Sequence of chain 1.F:
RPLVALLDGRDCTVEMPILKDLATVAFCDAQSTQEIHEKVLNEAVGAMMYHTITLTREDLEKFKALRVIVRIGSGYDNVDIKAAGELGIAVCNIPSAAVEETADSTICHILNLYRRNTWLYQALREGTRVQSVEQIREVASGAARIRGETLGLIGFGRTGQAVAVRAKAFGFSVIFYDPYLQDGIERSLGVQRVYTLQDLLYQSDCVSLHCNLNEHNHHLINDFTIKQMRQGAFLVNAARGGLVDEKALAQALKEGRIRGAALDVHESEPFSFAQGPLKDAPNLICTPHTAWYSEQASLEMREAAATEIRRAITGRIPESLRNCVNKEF

A protein and the small-molecule ligand that binds it are described below.
Small molecule (SMILES): CSCCC(=O)C(=O)O

Binding-site contacts:
Ligand atom C2 contacts residue HIS308 of chain 1.F at 3.7 Å.
Ligand atom C5 contacts residue ARG90 of chain 1.F at 3.3 Å.
Ligand atom S1 contacts residue ILE91 of chain 1.F at 3.7 Å.
Ligand atom O5 contacts residue HIS308 of chain 1.F at 3.1 Å (h-bond).
Ligand atom C5 contacts residue GLY92 of chain 1.F at 4.5 Å.
Ligand atom C1 contacts residue GLY94 of chain 1.F at 3.7 Å.
Ligand atom O1 contacts residue SER93 of chain 1.F at 2.9 Å (h-bond).
Ligand atom O2 contacts residue GLY92 of chain 1.F at 3.5 Å.
Ligand atom O2 contacts residue GLY94 of chain 1.F at 2.7 Å (h-bond).
Ligand atom O2 contacts residue ARG259 of chain 1.F at 3.1 Å (salt-bridge).
Ligand atom C3 contacts residue HIS70 of chain 1.F at 4.2 Å.
Ligand atom C4 contacts residue TRP311 of chain 1.F at 3.7 Å (hydrophobic).
Ligand atom O5 contacts residue ARG259 of chain 1.F at 2.7 Å (salt-bridge).
Ligand atom O2 contacts residue SER93 of chain 1.F at 2.9 Å (h-bond).
Ligand atom C1 contacts residue GLY92 of chain 1.F at 3.9 Å.
Ligand atom C1 contacts residue NAD1 of chain 1.S at 3.9 Å.
Ligand atom C1 contacts residue ARG259 of chain 1.F at 3.8 Å.
Ligand atom C4 contacts residue HIS70 of chain 1.F at 4.5 Å.
Ligand atom C3 contacts residue TRP311 of chain 1.F at 3.9 Å (hydrophobic).
Ligand atom C5 contacts residue HIS70 of chain 1.F at 3.1 Å.
Ligand atom O1 contacts residue GLY92 of chain 1.F at 3.5 Å.
Ligand atom C2 contacts residue ARG259 of chain 1.F at 3.6 Å.
Ligand atom O1 contacts residue GLY94 of chain 1.F at 4.1 Å.
Ligand atom S1 contacts residue HIS70 of chain 1.F at 3.6 Å (h-bond).
Ligand atom O1 contacts residue NAD1 of chain 1.S at 3.4 Å.
Ligand atom C4 contacts residue GLY92 of chain 1.F at 4.4 Å.
Ligand atom C1 contacts residue SER93 of chain 1.F at 3.3 Å.
Ligand atom C3 contacts residue HIS308 of chain 1.F at 3.5 Å.
Ligand atom C5 contacts residue ILE91 of chain 1.F at 3.1 Å (hydrophobic).
Ligand atom C5 contacts residue TYR69 of chain 1.F at 3.8 Å (hydrophobic).
Ligand atom O5 contacts residue NAD1 of chain 1.S at 3.2 Å.
Ligand atom O2 contacts residue ARG90 of chain 1.F at 3.3 Å (salt-bridge).
Ligand atom S1 contacts residue TRP311 of chain 1.F at 4.2 Å.
Ligand atom C3 contacts residue NAD1 of chain 1.S at 3.9 Å.
Ligand atom S1 contacts residue TYR69 of chain 1.F at 4.2 Å.
Ligand atom C2 contacts residue NAD1 of chain 1.S at 3.7 Å.
Ligand atom C1 contacts residue ARG90 of chain 1.F at 4.2 Å.
Ligand atom C4 contacts residue ILE91 of chain 1.F at 4.4 Å (hydrophobic).